Sequence of chain 1.Z:
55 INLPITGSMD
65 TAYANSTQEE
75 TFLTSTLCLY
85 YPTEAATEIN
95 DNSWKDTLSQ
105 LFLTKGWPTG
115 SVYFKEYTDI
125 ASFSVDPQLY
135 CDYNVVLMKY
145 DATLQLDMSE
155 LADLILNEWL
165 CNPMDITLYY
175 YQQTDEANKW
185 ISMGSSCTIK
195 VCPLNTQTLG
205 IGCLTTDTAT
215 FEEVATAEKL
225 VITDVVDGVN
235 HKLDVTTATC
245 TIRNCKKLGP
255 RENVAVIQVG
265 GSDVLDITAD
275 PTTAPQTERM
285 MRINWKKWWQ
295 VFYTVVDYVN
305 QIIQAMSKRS

This small molecule binds to this protein.
Small molecule (SMILES): CC(=O)N[C@@H]1[C@@H](O)[C@H](O)[C@@H](CO)O[C@H]1O

Binding-site contacts:
Ligand atom O5 contacts residue ASN69 of chain 1.Z at 2.4 Å (h-bond).
Ligand atom C2 contacts residue ASN69 of chain 1.Z at 2.5 Å.
Ligand atom C3 contacts residue ASN69 of chain 1.Z at 3.8 Å.
Ligand atom C4 contacts residue ASN69 of chain 1.Z at 4.2 Å.
Ligand atom C7 contacts residue ASN69 of chain 1.Z at 3.2 Å.
Ligand atom C5 contacts residue ASN69 of chain 1.Z at 3.6 Å.
Ligand atom N2 contacts residue ASN69 of chain 1.Z at 2.9 Å (h-bond).
Ligand atom C1 contacts residue ASN69 of chain 1.Z at 1.4 Å.
Ligand atom O7 contacts residue ASN69 of chain 1.Z at 3.1 Å (h-bond).
Ligand atom C8 contacts residue ASN69 of chain 1.Z at 3.9 Å.